A small-molecule ligand and the protein it binds are described below.
Small molecule (SMILES): CC(=O)N[C@@H]1[C@@H](O)[C@H](O)[C@@H](CO)O[C@H]1O

Binding-site contacts:
Ligand atom C8 contacts residue ASN105 of chain 1.R at 4.4 Å.
Ligand atom C1 contacts residue ASN107 of chain 1.R at 1.4 Å.
Ligand atom C1 contacts residue GLU110 of chain 1.R at 3.4 Å.
Ligand atom N2 contacts residue ASN107 of chain 1.R at 3.1 Å (h-bond).
Ligand atom N2 contacts residue ASN105 of chain 1.R at 4.2 Å.
Ligand atom O7 contacts residue ASN107 of chain 1.R at 4.2 Å.
Ligand atom N2 contacts residue GLU110 of chain 1.R at 4.1 Å.
Ligand atom C8 contacts residue GLU110 of chain 1.R at 3.8 Å.
Ligand atom O5 contacts residue ASN107 of chain 1.R at 2.3 Å (h-bond).
Ligand atom C8 contacts residue ASN107 of chain 1.R at 4.5 Å.
Ligand atom C3 contacts residue ASN107 of chain 1.R at 3.9 Å.
Ligand atom C7 contacts residue ASN107 of chain 1.R at 3.9 Å.
Ligand atom C2 contacts residue GLU110 of chain 1.R at 3.5 Å.
Ligand atom C4 contacts residue ASN107 of chain 1.R at 4.2 Å.
Ligand atom C7 contacts residue GLU110 of chain 1.R at 4.3 Å.
Ligand atom C7 contacts residue ASN105 of chain 1.R at 3.5 Å.
Ligand atom O7 contacts residue ARG106 of chain 1.R at 4.5 Å.
Ligand atom O7 contacts residue ASN105 of chain 1.R at 2.6 Å (h-bond).
Ligand atom C2 contacts residue ASN107 of chain 1.R at 2.5 Å.
Ligand atom C5 contacts residue ASN107 of chain 1.R at 3.6 Å.
Ligand atom O5 contacts residue GLU110 of chain 1.R at 3.6 Å (salt-bridge).

Sequence of chain 1.R:
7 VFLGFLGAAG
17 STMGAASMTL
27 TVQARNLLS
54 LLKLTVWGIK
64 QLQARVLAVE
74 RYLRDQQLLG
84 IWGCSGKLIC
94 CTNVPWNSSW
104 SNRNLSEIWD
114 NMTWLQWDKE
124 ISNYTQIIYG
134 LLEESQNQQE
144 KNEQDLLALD